Binding-site contacts:
Ligand atom C1 contacts residue TYR390 of chain 1.A at 3.6 Å (hydrophobic).
Ligand atom N contacts residue TRP374 of chain 1.A at 3.6 Å.
Ligand atom N1 contacts residue TRP377 of chain 1.A at 2.5 Å (h-bond).
Ligand atom C3 contacts residue TYR390 of chain 1.A at 3.3 Å (hydrophobic).
Ligand atom N3 contacts residue HIS415 of chain 1.A at 3.8 Å.
Ligand atom N1 contacts residue ASN378 of chain 1.A at 3.4 Å (h-bond).
Ligand atom C11 contacts residue TRP374 of chain 1.A at 3.8 Å (hydrophobic).
Ligand atom C18 contacts residue VAL407 of chain 1.A at 3.8 Å (hydrophobic).
Ligand atom C16 contacts residue SER411 of chain 1.A at 3.9 Å.
Ligand atom C15 contacts residue SER411 of chain 1.A at 3.7 Å.
Ligand atom N2 contacts residue ASN378 of chain 1.A at 3.5 Å.
Ligand atom C18 contacts residue HIS382 of chain 1.A at 3.3 Å.
Ligand atom C19 contacts residue ILE386 of chain 1.A at 4.0 Å (hydrophobic).
Ligand atom C16 contacts residue MET434 of chain 1.A at 3.6 Å (hydrophobic).
Ligand atom N contacts residue HIS382 of chain 1.A at 3.8 Å.
Ligand atom N3 contacts residue VAL381 of chain 1.A at 3.8 Å.
Ligand atom C19 contacts residue HIS382 of chain 1.A at 3.5 Å.
Ligand atom C17 contacts residue CYS385 of chain 1.A at 3.5 Å (hydrophobic).
Ligand atom C17 contacts residue SER411 of chain 1.A at 3.4 Å.
Ligand atom C13 contacts residue VAL381 of chain 1.A at 3.5 Å (hydrophobic).
Ligand atom N2 contacts residue VAL381 of chain 1.A at 3.8 Å.
Ligand atom O2 contacts residue SER411 of chain 1.A at 2.6 Å (h-bond).
Ligand atom C19 contacts residue VAL407 of chain 1.A at 4.0 Å (hydrophobic).
Ligand atom N2 contacts residue TRP377 of chain 1.A at 3.8 Å.
Ligand atom C4 contacts residue TYR390 of chain 1.A at 3.9 Å (hydrophobic).
Ligand atom C12 contacts residue TRP377 of chain 1.A at 3.5 Å (hydrophobic).
Ligand atom C12 contacts residue TRP374 of chain 1.A at 3.9 Å (hydrophobic).
Ligand atom C16 contacts residue PHE408 of chain 1.A at 3.4 Å (hydrophobic).
Ligand atom C8 contacts residue TRP374 of chain 1.A at 3.8 Å (hydrophobic).
Ligand atom N3 contacts residue SER411 of chain 1.A at 3.1 Å (h-bond).
Ligand atom C9 contacts residue HIS382 of chain 1.A at 3.7 Å.
Ligand atom O2 contacts residue MET434 of chain 1.A at 4.0 Å.
Ligand atom C12 contacts residue ASN378 of chain 1.A at 4.0 Å.
Ligand atom N1 contacts residue TRP374 of chain 1.A at 2.9 Å (h-bond).
Ligand atom C6 contacts residue HIS382 of chain 1.A at 3.9 Å.
Ligand atom C17 contacts residue VAL407 of chain 1.A at 3.4 Å (hydrophobic).
Ligand atom C14 contacts residue SER411 of chain 1.A at 3.4 Å.
Ligand atom N1 contacts residue HIS382 of chain 1.A at 3.5 Å.
Ligand atom C21 contacts residue GLN375 of chain 1.A at 3.4 Å.
Ligand atom C20 contacts residue GLN375 of chain 1.A at 3.7 Å.

Sequence of chain 1.A:
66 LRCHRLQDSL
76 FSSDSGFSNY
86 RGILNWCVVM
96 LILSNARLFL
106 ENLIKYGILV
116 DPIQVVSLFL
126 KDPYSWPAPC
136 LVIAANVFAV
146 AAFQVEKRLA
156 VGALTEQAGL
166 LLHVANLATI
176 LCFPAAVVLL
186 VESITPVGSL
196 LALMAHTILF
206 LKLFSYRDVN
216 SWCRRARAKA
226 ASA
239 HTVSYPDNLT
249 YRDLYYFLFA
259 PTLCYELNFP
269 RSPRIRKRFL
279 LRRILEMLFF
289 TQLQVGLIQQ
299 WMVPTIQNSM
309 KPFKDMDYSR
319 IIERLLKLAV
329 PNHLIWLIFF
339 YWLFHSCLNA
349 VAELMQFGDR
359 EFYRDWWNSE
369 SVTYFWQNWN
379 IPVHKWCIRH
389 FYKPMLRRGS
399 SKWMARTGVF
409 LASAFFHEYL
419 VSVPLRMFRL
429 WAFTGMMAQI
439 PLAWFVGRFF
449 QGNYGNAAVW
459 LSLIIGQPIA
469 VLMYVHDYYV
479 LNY

The small molecule below binds the protein below.
Small molecule (SMILES): CC1(C)Oc2ncnc(N)c2N=C1c1ccc(C2CCC(CC(=O)O)CC2)cc1